A small-molecule ligand and the protein it binds are described below.
Small molecule (SMILES): COCCN1CCc2[nH]c(-c3ccnc(NC4CCOCC4)n3)cc2C1=O

Binding-site contacts:
Ligand atom O2 contacts residue ASP186 of chain 1.A at 3.7 Å.
Ligand atom N2 contacts residue LEU126 of chain 1.A at 3.7 Å.
Ligand atom C10 contacts residue ALA71 of chain 1.A at 3.7 Å (hydrophobic).
Ligand atom C contacts residue GLY53 of chain 1.A at 3.6 Å.
Ligand atom C14 contacts residue THR129 of chain 1.A at 3.7 Å.
Ligand atom C contacts residue GLU52 of chain 1.A at 3.8 Å.
Ligand atom C contacts residue VAL58 of chain 1.A at 3.8 Å (hydrophobic).
Ligand atom C17 contacts residue GLU128 of chain 1.A at 3.7 Å.
Ligand atom N3 contacts residue ILE50 of chain 1.A at 3.7 Å.
Ligand atom N4 contacts residue MET127 of chain 1.A at 2.9 Å (h-bond).
Ligand atom C contacts residue GLY56 of chain 1.A at 3.4 Å.
Ligand atom C14 contacts residue LEU175 of chain 1.A at 3.8 Å (hydrophobic).
Ligand atom C17 contacts residue MET127 of chain 1.A at 3.5 Å (hydrophobic).
Ligand atom O1 contacts residue GLU128 of chain 1.A at 3.8 Å.
Ligand atom C7 contacts residue GLN124 of chain 1.A at 3.8 Å.
Ligand atom C11 contacts residue MET127 of chain 1.A at 3.8 Å (hydrophobic).
Ligand atom O1 contacts residue THR129 of chain 1.A at 3.7 Å.
Ligand atom O1 contacts residue LYS133 of chain 1.A at 2.9 Å (salt-bridge).
Ligand atom C16 contacts residue LYS133 of chain 1.A at 3.4 Å.
Ligand atom C2 contacts residue LYS73 of chain 1.A at 3.7 Å.
Ligand atom C18 contacts residue LYS73 of chain 1.A at 3.7 Å.
Ligand atom C2 contacts residue ASP186 of chain 1.A at 3.4 Å.
Ligand atom C15 contacts residue LYS133 of chain 1.A at 3.8 Å.
Ligand atom C9 contacts residue LEU175 of chain 1.A at 3.6 Å (hydrophobic).
Ligand atom O contacts residue VAL58 of chain 1.A at 3.7 Å.
Ligand atom C11 contacts residue LEU175 of chain 1.A at 3.6 Å (hydrophobic).
Ligand atom C12 contacts residue ILE50 of chain 1.A at 3.7 Å (hydrophobic).
Ligand atom N2 contacts residue MET127 of chain 1.A at 3.0 Å (h-bond).
Ligand atom C11 contacts residue ASP125 of chain 1.A at 3.1 Å.
Ligand atom C1 contacts residue SO41 of chain 1.C at 3.6 Å.
Ligand atom N4 contacts residue ILE50 of chain 1.A at 3.7 Å.
Ligand atom N3 contacts residue LEU175 of chain 1.A at 3.8 Å.
Ligand atom O2 contacts residue LYS73 of chain 1.A at 2.8 Å (salt-bridge).
Ligand atom C15 contacts residue ASP130 of chain 1.A at 3.4 Å.
Ligand atom C11 contacts residue ALA71 of chain 1.A at 3.3 Å (hydrophobic).
Ligand atom N2 contacts residue ALA71 of chain 1.A at 3.8 Å.
Ligand atom N2 contacts residue ASP125 of chain 1.A at 3.8 Å.
Ligand atom C13 contacts residue MET127 of chain 1.A at 3.6 Å (hydrophobic).
Ligand atom O contacts residue LYS73 of chain 1.A at 3.4 Å.
Ligand atom C10 contacts residue LEU175 of chain 1.A at 3.5 Å (hydrophobic).

Sequence of chain 1.A:
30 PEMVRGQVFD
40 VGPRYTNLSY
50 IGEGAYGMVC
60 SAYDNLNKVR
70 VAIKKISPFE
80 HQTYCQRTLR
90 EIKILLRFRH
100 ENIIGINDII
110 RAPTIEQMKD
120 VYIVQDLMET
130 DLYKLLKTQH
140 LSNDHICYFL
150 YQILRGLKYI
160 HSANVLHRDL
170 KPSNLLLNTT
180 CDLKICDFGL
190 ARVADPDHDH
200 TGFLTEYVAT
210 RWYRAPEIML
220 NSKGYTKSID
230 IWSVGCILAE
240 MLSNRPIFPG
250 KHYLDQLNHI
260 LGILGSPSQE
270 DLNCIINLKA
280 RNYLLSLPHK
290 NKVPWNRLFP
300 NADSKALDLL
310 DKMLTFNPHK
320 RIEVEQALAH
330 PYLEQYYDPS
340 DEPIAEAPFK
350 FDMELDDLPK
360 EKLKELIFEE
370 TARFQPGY